A small-molecule ligand and the protein it binds are described below.
Small molecule (SMILES): C[C@H](N)C(=O)NCC(=O)N[C@@H](CC1=c2ccccc2=NC1)C(=O)N[C@@H](CC1=c2ccccc2=NC1)C(=O)N[C@@H](C)C=O

Sequence of chain 2.C:
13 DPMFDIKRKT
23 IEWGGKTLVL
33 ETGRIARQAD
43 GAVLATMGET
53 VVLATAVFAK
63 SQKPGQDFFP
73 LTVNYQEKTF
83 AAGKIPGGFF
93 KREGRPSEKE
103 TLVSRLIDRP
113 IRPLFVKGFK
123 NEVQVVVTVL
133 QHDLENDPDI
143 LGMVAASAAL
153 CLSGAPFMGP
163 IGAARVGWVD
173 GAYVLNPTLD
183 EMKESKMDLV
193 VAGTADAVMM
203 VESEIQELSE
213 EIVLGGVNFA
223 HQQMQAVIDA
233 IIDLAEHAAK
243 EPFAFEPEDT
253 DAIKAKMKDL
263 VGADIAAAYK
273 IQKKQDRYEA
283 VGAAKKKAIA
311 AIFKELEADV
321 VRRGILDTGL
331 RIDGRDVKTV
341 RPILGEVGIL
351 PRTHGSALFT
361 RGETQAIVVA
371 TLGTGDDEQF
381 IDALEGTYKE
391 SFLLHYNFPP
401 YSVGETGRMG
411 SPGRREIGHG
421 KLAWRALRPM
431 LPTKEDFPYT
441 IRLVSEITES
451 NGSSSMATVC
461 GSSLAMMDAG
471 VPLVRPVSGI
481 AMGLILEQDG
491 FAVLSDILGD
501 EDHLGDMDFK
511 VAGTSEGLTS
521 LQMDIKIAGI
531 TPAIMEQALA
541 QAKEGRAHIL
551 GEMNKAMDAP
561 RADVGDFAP

Binding-site contacts:
Ligand atom C contacts residue PHE159 of chain 2.C at 3.9 Å (hydrophobic).
Ligand atom CE3 contacts residue VAL118 of chain 2.C at 3.9 Å (hydrophobic).
Ligand atom CB contacts residue ALA157 of chain 2.C at 3.9 Å (hydrophobic).
Ligand atom NE1 contacts residue PRO158 of chain 2.C at 3.9 Å.
Ligand atom CG contacts residue ALA157 of chain 2.C at 3.8 Å (hydrophobic).
Ligand atom O contacts residue GLY161 of chain 2.C at 3.3 Å.
Ligand atom CH2 contacts residue PHE247 of chain 2.C at 3.4 Å (hydrophobic).
Ligand atom NE1 contacts residue PRO244 of chain 2.C at 3.9 Å.
Ligand atom CD1 contacts residue ILE234 of chain 2.C at 4.0 Å (hydrophobic).
Ligand atom CB contacts residue PRO158 of chain 2.C at 4.2 Å (hydrophobic).
Ligand atom CE2 contacts residue PHE245 of chain 2.C at 3.5 Å (hydrophobic).
Ligand atom CD1 contacts residue PHE245 of chain 2.C at 4.0 Å (hydrophobic).
Ligand atom CG contacts residue PRO158 of chain 2.C at 3.7 Å (hydrophobic).
Ligand atom N contacts residue PHE159 of chain 2.C at 4.1 Å.
Ligand atom CD1 contacts residue ALA157 of chain 2.C at 3.4 Å (hydrophobic).
Ligand atom CD1 contacts residue GLY156 of chain 2.C at 3.8 Å.
Ligand atom NE1 contacts residue GLY156 of chain 2.C at 4.1 Å.
Ligand atom O contacts residue PHE159 of chain 2.C at 3.8 Å.
Ligand atom O contacts residue MET160 of chain 2.C at 3.6 Å.
Ligand atom N contacts residue PRO244 of chain 2.C at 3.9 Å.
Ligand atom CB contacts residue PHE159 of chain 2.C at 3.6 Å (hydrophobic).
Ligand atom CA contacts residue GLY161 of chain 2.C at 3.5 Å.
Ligand atom NE1 contacts residue PHE245 of chain 2.C at 2.8 Å (h-bond).
Ligand atom CB contacts residue GLY161 of chain 2.C at 4.1 Å.
Ligand atom CD1 contacts residue PRO244 of chain 2.C at 3.9 Å (hydrophobic).
Ligand atom NE1 contacts residue ILE234 of chain 2.C at 4.2 Å.
Ligand atom CH2 contacts residue ALA241 of chain 2.C at 3.9 Å (hydrophobic).
Ligand atom CE3 contacts residue CYS153 of chain 2.C at 4.1 Å (hydrophobic).
Ligand atom CA contacts residue PRO244 of chain 2.C at 4.2 Å (hydrophobic).
Ligand atom CD2 contacts residue PRO158 of chain 2.C at 3.9 Å (hydrophobic).
Ligand atom CZ2 contacts residue PHE245 of chain 2.C at 3.5 Å (hydrophobic).
Ligand atom CZ3 contacts residue VAL118 of chain 2.C at 3.8 Å (hydrophobic).
Ligand atom CZ2 contacts residue PHE247 of chain 2.C at 3.7 Å (hydrophobic).
Ligand atom CZ2 contacts residue ALA237 of chain 2.C at 4.0 Å (hydrophobic).
Ligand atom CD1 contacts residue PRO158 of chain 2.C at 3.7 Å (hydrophobic).
Ligand atom CE2 contacts residue ALA237 of chain 2.C at 4.0 Å (hydrophobic).
Ligand atom CE2 contacts residue PRO158 of chain 2.C at 4.1 Å (hydrophobic).
Ligand atom C contacts residue GLY161 of chain 2.C at 3.9 Å.
Ligand atom CB contacts residue CYS153 of chain 2.C at 3.8 Å (hydrophobic).
Ligand atom NE1 contacts residue ALA237 of chain 2.C at 4.0 Å.